This small molecule binds to this protein.
Small molecule (SMILES): COc1cc(O)c2c(c1)C(=O)c1cccc(OC)c1C2=O

Binding-site contacts:
Ligand atom C26 contacts residue MET144 of chain 1.G at 3.0 Å (hydrophobic).
Ligand atom O19 contacts residue TYR98 of chain 1.G at 3.3 Å.
Ligand atom C12 contacts residue LEU272 of chain 1.G at 3.8 Å (hydrophobic).
Ligand atom O8 contacts residue PHE269 of chain 1.G at 3.8 Å.
Ligand atom O17 contacts residue PHE269 of chain 1.G at 4.1 Å.
Ligand atom O18 contacts residue PHE140 of chain 1.G at 3.8 Å.
Ligand atom C13 contacts residue LEU272 of chain 1.G at 3.7 Å (hydrophobic).
Ligand atom O17 contacts residue MET259 of chain 1.G at 3.4 Å.
Ligand atom C1 contacts residue ASN227 of chain 1.G at 3.7 Å.
Ligand atom O7 contacts residue MET89 of chain 1.G at 4.0 Å.
Ligand atom O19 contacts residue GLU93 of chain 1.G at 3.3 Å (salt-bridge).
Ligand atom O19 contacts residue LEU272 of chain 1.G at 4.0 Å.
Ligand atom C17 contacts residue MET89 of chain 1.G at 3.4 Å (hydrophobic).
Ligand atom C21 contacts residue PHE269 of chain 1.G at 3.6 Å (hydrophobic).
Ligand atom C5 contacts residue VAL147 of chain 1.G at 4.1 Å (hydrophobic).
Ligand atom C3 contacts residue PHE269 of chain 1.G at 3.8 Å (hydrophobic).
Ligand atom O7 contacts residue LEU143 of chain 1.G at 3.9 Å.
Ligand atom C12 contacts residue TYR98 of chain 1.G at 4.0 Å (hydrophobic).
Ligand atom O17 contacts residue HIS230 of chain 1.G at 3.1 Å (h-bond).
Ligand atom O17 contacts residue ASN227 of chain 1.G at 3.9 Å.
Ligand atom C1 contacts residue MET259 of chain 1.G at 3.2 Å (hydrophobic).
Ligand atom O18 contacts residue MET273 of chain 1.G at 3.6 Å.
Ligand atom C11 contacts residue LEU143 of chain 1.G at 4.1 Å (hydrophobic).
Ligand atom C3 contacts residue MET144 of chain 1.G at 3.9 Å (hydrophobic).
Ligand atom C26 contacts residue ASN227 of chain 1.G at 3.6 Å.
Ligand atom C26 contacts residue HIS230 of chain 1.G at 3.9 Å.
Ligand atom C9 contacts residue PHE269 of chain 1.G at 3.9 Å (hydrophobic).
Ligand atom C13 contacts residue TYR98 of chain 1.G at 3.3 Å (hydrophobic).
Ligand atom C6 contacts residue TYR311 of chain 1.G at 4.1 Å (hydrophobic).
Ligand atom C1 contacts residue TYR311 of chain 1.G at 4.0 Å (hydrophobic).
Ligand atom C6 contacts residue MET259 of chain 1.G at 3.9 Å (hydrophobic).
Ligand atom C17 contacts residue TYR98 of chain 1.G at 4.0 Å (hydrophobic).
Ligand atom C17 contacts residue LEU92 of chain 1.G at 3.5 Å (hydrophobic).
Ligand atom O18 contacts residue LEU276 of chain 1.G at 4.2 Å.
Ligand atom C6 contacts residue VAL147 of chain 1.G at 4.0 Å (hydrophobic).
Ligand atom C10 contacts residue LEU143 of chain 1.G at 4.1 Å (hydrophobic).
Ligand atom C6 contacts residue TYR308 of chain 1.G at 3.5 Å (hydrophobic).
Ligand atom C2 contacts residue MET259 of chain 1.G at 3.3 Å (hydrophobic).
Ligand atom C21 contacts residue MET144 of chain 1.G at 3.9 Å (hydrophobic).
Ligand atom C17 contacts residue GLU93 of chain 1.G at 3.4 Å.

Sequence of chain 1.G:
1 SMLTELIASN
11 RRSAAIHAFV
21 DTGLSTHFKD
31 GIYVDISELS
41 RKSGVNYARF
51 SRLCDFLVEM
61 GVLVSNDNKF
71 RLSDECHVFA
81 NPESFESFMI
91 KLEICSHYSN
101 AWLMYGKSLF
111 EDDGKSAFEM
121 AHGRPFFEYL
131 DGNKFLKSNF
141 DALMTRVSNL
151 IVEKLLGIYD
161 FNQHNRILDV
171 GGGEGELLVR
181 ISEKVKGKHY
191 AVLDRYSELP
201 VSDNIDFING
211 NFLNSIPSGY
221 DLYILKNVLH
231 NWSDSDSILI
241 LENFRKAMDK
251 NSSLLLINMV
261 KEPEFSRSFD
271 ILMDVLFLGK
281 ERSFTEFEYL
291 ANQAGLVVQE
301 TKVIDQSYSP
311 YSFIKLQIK